The small molecule below binds the protein below.
Small molecule (SMILES): CC(=O)N[C@H]1[C@H](O[C@H]2[C@H](O)[C@@H](NC(C)=O)CO[C@@H]2CO)O[C@H](CO)[C@@H](O)[C@@H]1O

Sequence of chain 1.D:
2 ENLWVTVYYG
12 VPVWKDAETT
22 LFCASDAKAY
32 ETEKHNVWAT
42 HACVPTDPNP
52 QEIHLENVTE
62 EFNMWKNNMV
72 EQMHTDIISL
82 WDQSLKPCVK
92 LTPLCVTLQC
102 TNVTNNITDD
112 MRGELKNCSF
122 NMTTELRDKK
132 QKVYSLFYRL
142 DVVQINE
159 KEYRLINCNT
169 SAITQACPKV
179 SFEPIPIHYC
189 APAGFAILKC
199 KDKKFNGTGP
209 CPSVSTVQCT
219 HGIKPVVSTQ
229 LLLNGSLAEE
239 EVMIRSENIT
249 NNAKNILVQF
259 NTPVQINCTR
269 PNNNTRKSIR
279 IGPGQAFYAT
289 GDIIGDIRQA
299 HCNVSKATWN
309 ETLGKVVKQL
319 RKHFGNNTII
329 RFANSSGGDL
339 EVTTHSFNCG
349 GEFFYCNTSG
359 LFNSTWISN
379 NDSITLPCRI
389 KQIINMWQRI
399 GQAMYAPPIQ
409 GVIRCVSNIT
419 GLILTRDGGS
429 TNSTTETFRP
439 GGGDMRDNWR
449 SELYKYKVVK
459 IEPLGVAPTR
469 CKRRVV

Binding-site contacts:
Ligand atom O5 contacts residue ASN167 of chain 1.D at 2.3 Å (h-bond).
Ligand atom C6 contacts residue ARG162 of chain 1.D at 3.2 Å.
Ligand atom C1 contacts residue ASN167 of chain 1.D at 1.4 Å.
Ligand atom C5 contacts residue ASN167 of chain 1.D at 3.6 Å.
Ligand atom C1 contacts residue ARG162 of chain 1.D at 4.0 Å.
Ligand atom C2 contacts residue ASN167 of chain 1.D at 2.5 Å.
Ligand atom C7 contacts residue THR168 of chain 1.D at 4.2 Å.
Ligand atom C4 contacts residue ASN167 of chain 1.D at 4.2 Å.
Ligand atom O6 contacts residue ARG162 of chain 1.D at 2.4 Å (salt-bridge).
Ligand atom C8 contacts residue ASN167 of chain 1.D at 4.4 Å.
Ligand atom C5 contacts residue ARG162 of chain 1.D at 3.5 Å.
Ligand atom O6 contacts residue ASN167 of chain 1.D at 4.3 Å.
Ligand atom C8 contacts residue THR168 of chain 1.D at 3.6 Å.
Ligand atom N2 contacts residue THR168 of chain 1.D at 3.9 Å.
Ligand atom O7 contacts residue ASN167 of chain 1.D at 3.9 Å.
Ligand atom N2 contacts residue ASN167 of chain 1.D at 3.0 Å (h-bond).
Ligand atom C7 contacts residue ASN167 of chain 1.D at 3.7 Å.
Ligand atom C3 contacts residue ASN167 of chain 1.D at 3.8 Å.
Ligand atom O5 contacts residue ARG162 of chain 1.D at 3.1 Å (salt-bridge).